Binding-site contacts:
Ligand atom O7 contacts residue ASN70 of chain 49.D at 3.3 Å (h-bond).
Ligand atom C3 contacts residue ASN70 of chain 49.D at 3.8 Å.
Ligand atom O7 contacts residue PRO31 of chain 49.D at 3.2 Å (h-bond).
Ligand atom N2 contacts residue ASN70 of chain 49.D at 2.9 Å (h-bond).
Ligand atom C2 contacts residue ASN70 of chain 49.D at 2.5 Å.
Ligand atom C1 contacts residue PRO31 of chain 49.D at 4.2 Å (hydrophobic).
Ligand atom O7 contacts residue SER71 of chain 49.D at 3.8 Å.
Ligand atom C3 contacts residue PRO31 of chain 49.D at 3.3 Å (hydrophobic).
Ligand atom O6 contacts residue ARG33 of chain 49.D at 3.2 Å (salt-bridge).
Ligand atom N2 contacts residue ASN32 of chain 49.D at 4.0 Å.
Ligand atom C6 contacts residue ARG33 of chain 49.D at 3.3 Å.
Ligand atom C7 contacts residue ASN70 of chain 49.D at 3.1 Å.
Ligand atom C1 contacts residue ASN32 of chain 49.D at 4.5 Å.
Ligand atom C5 contacts residue ASN70 of chain 49.D at 3.7 Å.
Ligand atom O7 contacts residue SER29 of chain 49.D at 4.4 Å.
Ligand atom O3 contacts residue PRO31 of chain 49.D at 3.4 Å (h-bond).
Ligand atom C1 contacts residue ARG33 of chain 49.D at 4.3 Å.
Ligand atom O5 contacts residue ASN70 of chain 49.D at 2.4 Å (h-bond).
Ligand atom C8 contacts residue PRO31 of chain 49.D at 4.4 Å (hydrophobic).
Ligand atom C2 contacts residue PRO31 of chain 49.D at 3.4 Å (hydrophobic).
Ligand atom C8 contacts residue ASN70 of chain 49.D at 3.9 Å.
Ligand atom C5 contacts residue ARG33 of chain 49.D at 4.4 Å.
Ligand atom N2 contacts residue PRO31 of chain 49.D at 2.5 Å (h-bond).
Ligand atom C7 contacts residue PRO31 of chain 49.D at 3.1 Å (hydrophobic).
Ligand atom C1 contacts residue ASN70 of chain 49.D at 1.4 Å.
Ligand atom C4 contacts residue ASN70 of chain 49.D at 4.2 Å.

Sequence of chain 49.D:
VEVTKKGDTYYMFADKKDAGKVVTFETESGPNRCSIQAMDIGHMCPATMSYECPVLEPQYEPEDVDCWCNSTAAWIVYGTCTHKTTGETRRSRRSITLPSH

A small-molecule ligand and the protein it binds are described below.
Small molecule (SMILES): CC(=O)N[C@@H]1[C@@H](O)[C@H](O)[C@@H](CO)O[C@H]1O